A protein and the small-molecule ligand that binds it are described below.
Small molecule (SMILES): [H]/N=C(\N)NC(=O)c1nc(-c2cncnc2)c(N2CCCCCC2)nc1N

Sequence of chain 1.A:
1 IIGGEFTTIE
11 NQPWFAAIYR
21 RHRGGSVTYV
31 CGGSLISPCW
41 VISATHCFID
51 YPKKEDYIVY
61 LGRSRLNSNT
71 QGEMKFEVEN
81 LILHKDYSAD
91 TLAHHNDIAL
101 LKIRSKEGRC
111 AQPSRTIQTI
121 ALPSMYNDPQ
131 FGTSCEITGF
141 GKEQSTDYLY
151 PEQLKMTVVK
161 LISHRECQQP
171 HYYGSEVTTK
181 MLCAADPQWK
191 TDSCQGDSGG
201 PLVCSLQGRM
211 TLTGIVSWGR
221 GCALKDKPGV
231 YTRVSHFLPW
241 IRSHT

Binding-site contacts:
Ligand atom C15 contacts residue CYS194 of chain 1.A at 3.9 Å (hydrophobic).
Ligand atom C6 contacts residue GLY219 of chain 1.A at 3.9 Å.
Ligand atom C1 contacts residue GLY219 of chain 1.A at 3.6 Å.
Ligand atom C9 contacts residue GLN195 of chain 1.A at 3.4 Å.
Ligand atom N7 contacts residue SER193 of chain 1.A at 2.9 Å (h-bond).
Ligand atom N3 contacts residue GLY221 of chain 1.A at 3.9 Å.
Ligand atom C7 contacts residue SER198 of chain 1.A at 3.8 Å.
Ligand atom N8 contacts residue GLY221 of chain 1.A at 2.7 Å (h-bond).
Ligand atom N7 contacts residue GLY229 of chain 1.A at 3.1 Å.
Ligand atom N9 contacts residue TRP218 of chain 1.A at 3.9 Å.
Ligand atom C16 contacts residue GLY221 of chain 1.A at 3.5 Å.
Ligand atom N6 contacts residue GLY219 of chain 1.A at 3.6 Å (h-bond).
Ligand atom C15 contacts residue GLY219 of chain 1.A at 3.7 Å.
Ligand atom N8 contacts residue ASP192 of chain 1.A at 3.0 Å (salt-bridge).
Ligand atom N3 contacts residue GLY219 of chain 1.A at 3.9 Å.
Ligand atom C16 contacts residue SER193 of chain 1.A at 3.2 Å.
Ligand atom N8 contacts residue SER193 of chain 1.A at 3.7 Å.
Ligand atom C16 contacts residue GLY219 of chain 1.A at 3.8 Å.
Ligand atom O1 contacts residue TRP218 of chain 1.A at 3.9 Å.
Ligand atom N9 contacts residue VAL216 of chain 1.A at 3.9 Å.
Ligand atom N3 contacts residue CYS222 of chain 1.A at 3.8 Å.
Ligand atom C15 contacts residue SER193 of chain 1.A at 3.8 Å.
Ligand atom N1 contacts residue GLY221 of chain 1.A at 3.1 Å.
Ligand atom C6 contacts residue CYS194 of chain 1.A at 3.9 Å (hydrophobic).
Ligand atom N6 contacts residue GLY221 of chain 1.A at 3.3 Å (h-bond).
Ligand atom C3 contacts residue GLN195 of chain 1.A at 3.9 Å.
Ligand atom C15 contacts residue TRP218 of chain 1.A at 3.9 Å (hydrophobic).
Ligand atom O1 contacts residue SER193 of chain 1.A at 3.2 Å (h-bond).
Ligand atom C16 contacts residue ASP192 of chain 1.A at 3.6 Å.
Ligand atom N7 contacts residue ASP192 of chain 1.A at 3.1 Å (salt-bridge).
Ligand atom N8 contacts residue CYS222 of chain 1.A at 3.5 Å.
Ligand atom N3 contacts residue GLN195 of chain 1.A at 3.9 Å.
Ligand atom O1 contacts residue VAL216 of chain 1.A at 3.7 Å.
Ligand atom C5 contacts residue GLN195 of chain 1.A at 3.9 Å.
Ligand atom N9 contacts residue SER198 of chain 1.A at 3.0 Å (h-bond).
Ligand atom N4 contacts residue SER198 of chain 1.A at 3.8 Å.
Ligand atom N8 contacts residue GLY219 of chain 1.A at 3.9 Å.
Ligand atom N6 contacts residue SER193 of chain 1.A at 3.5 Å (h-bond).
Ligand atom C1 contacts residue GLY221 of chain 1.A at 3.4 Å.
Ligand atom N9 contacts residue SER217 of chain 1.A at 3.5 Å (h-bond).